Sequence of chain 1.B:
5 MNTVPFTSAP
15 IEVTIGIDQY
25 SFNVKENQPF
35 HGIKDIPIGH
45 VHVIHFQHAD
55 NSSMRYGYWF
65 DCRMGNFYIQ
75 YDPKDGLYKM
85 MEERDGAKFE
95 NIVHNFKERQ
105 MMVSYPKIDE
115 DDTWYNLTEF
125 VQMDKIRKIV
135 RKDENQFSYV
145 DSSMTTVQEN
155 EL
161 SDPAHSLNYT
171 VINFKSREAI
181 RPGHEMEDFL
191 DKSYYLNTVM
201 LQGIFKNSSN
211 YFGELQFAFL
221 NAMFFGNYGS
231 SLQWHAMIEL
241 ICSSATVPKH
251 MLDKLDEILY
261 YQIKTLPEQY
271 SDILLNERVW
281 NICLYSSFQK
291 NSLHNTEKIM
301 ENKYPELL

Binding-site contacts:
Ligand atom C7 contacts residue TYR72 of chain 1.B at 3.3 Å (hydrophobic).
Ligand atom C1 contacts residue TYR72 of chain 1.B at 3.2 Å (hydrophobic).
Ligand atom O contacts residue TYR72 of chain 1.B at 3.3 Å.
Ligand atom C6 contacts residue TYR72 of chain 1.B at 3.4 Å (hydrophobic).
Ligand atom C contacts residue PHE100 of chain 1.B at 4.2 Å (hydrophobic).
Ligand atom C contacts residue ILE96 of chain 1.B at 4.1 Å (hydrophobic).
Ligand atom N contacts residue GLU87 of chain 1.B at 2.9 Å (salt-bridge).
Ligand atom N contacts residue TYR72 of chain 1.B at 2.4 Å (h-bond).
Ligand atom C contacts residue PHE10 of chain 1.B at 3.8 Å (hydrophobic).
Ligand atom O contacts residue ILE96 of chain 1.B at 3.8 Å.
Ligand atom C7 contacts residue GLU87 of chain 1.B at 3.2 Å.
Ligand atom C6 contacts residue GLU87 of chain 1.B at 4.4 Å.
Ligand atom C5 contacts residue GLU87 of chain 1.B at 3.4 Å.
Ligand atom C4 contacts residue GLU87 of chain 1.B at 3.7 Å.
Ligand atom C2 contacts residue THR11 of chain 1.B at 3.8 Å.
Ligand atom C contacts residue PRO9 of chain 1.B at 4.1 Å (hydrophobic).
Ligand atom C2 contacts residue TYR72 of chain 1.B at 3.4 Å (hydrophobic).
Ligand atom C3 contacts residue TYR72 of chain 1.B at 3.5 Å (hydrophobic).
Ligand atom C5 contacts residue TYR72 of chain 1.B at 3.2 Å (hydrophobic).
Ligand atom C contacts residue TYR72 of chain 1.B at 3.8 Å (hydrophobic).
Ligand atom O contacts residue PRO9 of chain 1.B at 4.2 Å.
Ligand atom C8 contacts residue TYR72 of chain 1.B at 4.0 Å (hydrophobic).
Ligand atom C1 contacts residue ILE96 of chain 1.B at 4.2 Å (hydrophobic).
Ligand atom C4 contacts residue TYR72 of chain 1.B at 3.4 Å (hydrophobic).
Ligand atom C contacts residue THR11 of chain 1.B at 3.6 Å.

This protein binds this small molecule.
Small molecule (SMILES): COc1ccc([C@@H](N)CCO)cc1